Binding-site contacts:
Ligand atom CG contacts residue GLY299 of chain 1.G at 4.1 Å.
Ligand atom OXT contacts residue LEU296 of chain 1.G at 4.1 Å.
Ligand atom CA contacts residue ALA284 of chain 1.G at 4.0 Å (hydrophobic).
Ligand atom OE1 contacts residue ASP281 of chain 1.G at 4.2 Å.
Ligand atom OE1 contacts residue ALA284 of chain 1.G at 4.4 Å.
Ligand atom CB contacts residue GLY283 of chain 1.G at 3.9 Å.
Ligand atom OE2 contacts residue LYS298 of chain 1.G at 4.3 Å.
Ligand atom CB contacts residue ALA284 of chain 1.G at 3.4 Å (hydrophobic).
Ligand atom OXT contacts residue ALA284 of chain 1.G at 4.3 Å.
Ligand atom N contacts residue GLY283 of chain 1.G at 3.4 Å (h-bond).
Ligand atom O contacts residue ALA284 of chain 1.G at 3.1 Å.
Ligand atom OE1 contacts residue GLY283 of chain 1.G at 3.7 Å.
Ligand atom O contacts residue LEU296 of chain 1.G at 3.4 Å (h-bond).
Ligand atom C contacts residue ALA284 of chain 1.G at 3.6 Å (hydrophobic).
Ligand atom C contacts residue LEU296 of chain 1.G at 4.3 Å (hydrophobic).
Ligand atom CB contacts residue GLY299 of chain 1.G at 4.0 Å.
Ligand atom CA contacts residue GLY283 of chain 1.G at 4.2 Å.
Ligand atom CB contacts residue ASP281 of chain 1.G at 3.7 Å.
Ligand atom CG contacts residue ASP281 of chain 1.G at 3.3 Å.
Ligand atom N contacts residue ALA287 of chain 1.G at 4.4 Å.
Ligand atom OXT contacts residue SER294 of chain 1.G at 4.2 Å.
Ligand atom N contacts residue ALA284 of chain 1.G at 3.6 Å.
Ligand atom CD contacts residue ASP281 of chain 1.G at 3.7 Å.
Ligand atom OE2 contacts residue ASP281 of chain 1.G at 4.0 Å.
Ligand atom O contacts residue LEU295 of chain 1.G at 4.1 Å.
Ligand atom O contacts residue LYS298 of chain 1.G at 4.5 Å.
Ligand atom CG contacts residue LYS298 of chain 1.G at 4.2 Å.
Ligand atom O contacts residue GLY299 of chain 1.G at 3.7 Å.
Ligand atom OXT contacts residue ALA287 of chain 1.G at 4.3 Å.

Sequence of chain 1.G:
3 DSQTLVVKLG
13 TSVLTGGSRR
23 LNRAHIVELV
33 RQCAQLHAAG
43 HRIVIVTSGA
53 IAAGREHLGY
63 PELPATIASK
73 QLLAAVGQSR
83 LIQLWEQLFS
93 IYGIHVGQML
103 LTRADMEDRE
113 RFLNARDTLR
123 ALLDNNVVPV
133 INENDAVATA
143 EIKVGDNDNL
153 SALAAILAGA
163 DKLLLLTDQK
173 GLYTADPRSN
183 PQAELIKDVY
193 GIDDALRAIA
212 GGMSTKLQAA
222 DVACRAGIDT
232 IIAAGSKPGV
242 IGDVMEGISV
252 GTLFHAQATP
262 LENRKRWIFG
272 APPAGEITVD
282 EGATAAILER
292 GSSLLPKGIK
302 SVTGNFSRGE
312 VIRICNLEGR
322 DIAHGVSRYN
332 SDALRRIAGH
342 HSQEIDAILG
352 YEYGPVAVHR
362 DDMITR

This small molecule binds to this protein.
Small molecule (SMILES): N[C@@H](CCC(=O)O)C(=O)O